Binding-site contacts:
Ligand atom O1B contacts residue ARG560 of chain 1.A at 3.2 Å (salt-bridge).
Ligand atom C2' contacts residue ARG560 of chain 1.A at 3.6 Å.
Ligand atom N7 contacts residue ARG560 of chain 1.A at 3.3 Å (salt-bridge).
Ligand atom O1G contacts residue GLY626 of chain 1.A at 3.5 Å.
Ligand atom C4' contacts residue PHE487 of chain 1.A at 3.6 Å (hydrophobic).
Ligand atom O2B contacts residue MG1 of chain 1.D at 2.6 Å.
Ligand atom C2 contacts residue PHE487 of chain 1.A at 3.7 Å (hydrophobic).
Ligand atom C8 contacts residue THR441 of chain 1.A at 3.9 Å.
Ligand atom O3A contacts residue ARG560 of chain 1.A at 3.1 Å (salt-bridge).
Ligand atom O4' contacts residue PHE487 of chain 1.A at 3.1 Å.
Ligand atom N1 contacts residue LYS515 of chain 1.A at 3.0 Å.
Ligand atom O3A contacts residue MG1 of chain 1.D at 3.2 Å.
Ligand atom C8 contacts residue ARG560 of chain 1.A at 2.9 Å.
Ligand atom C6 contacts residue THR441 of chain 1.A at 3.4 Å.
Ligand atom O1A contacts residue MG1 of chain 1.D at 3.6 Å.
Ligand atom N6 contacts residue THR441 of chain 1.A at 2.9 Å (h-bond).
Ligand atom O2' contacts residue ALA517 of chain 1.A at 3.5 Å.
Ligand atom N3 contacts residue PHE487 of chain 1.A at 3.6 Å.
Ligand atom N9 contacts residue ARG560 of chain 1.A at 3.8 Å.
Ligand atom N6 contacts residue GLU439 of chain 1.A at 4.0 Å.
Ligand atom O3G contacts residue THR353 of chain 1.A at 3.9 Å.
Ligand atom O1G contacts residue THR353 of chain 1.A at 3.5 Å.
Ligand atom N6 contacts residue LYS515 of chain 1.A at 3.3 Å (salt-bridge).
Ligand atom N6 contacts residue GLU442 of chain 1.A at 2.9 Å.
Ligand atom C6 contacts residue LYS515 of chain 1.A at 3.5 Å.
Ligand atom PB contacts residue MG1 of chain 1.D at 3.6 Å.
Ligand atom C5 contacts residue THR441 of chain 1.A at 3.3 Å.
Ligand atom O2B contacts residue ARG560 of chain 1.A at 3.8 Å.
Ligand atom O1B contacts residue GLY626 of chain 1.A at 3.9 Å.
Ligand atom C2 contacts residue LYS515 of chain 1.A at 3.5 Å.
Ligand atom O5' contacts residue ARG560 of chain 1.A at 3.6 Å (salt-bridge).
Ligand atom PA contacts residue MG1 of chain 1.D at 4.0 Å.
Ligand atom C5' contacts residue PHE487 of chain 1.A at 3.6 Å (hydrophobic).
Ligand atom N7 contacts residue MG1 of chain 1.D at 3.6 Å.
Ligand atom O3' contacts residue ARG560 of chain 1.A at 3.8 Å.
Ligand atom PB contacts residue ARG560 of chain 1.A at 3.7 Å.
Ligand atom N7 contacts residue THR441 of chain 1.A at 2.8 Å (h-bond).
Ligand atom N3 contacts residue LYS515 of chain 1.A at 3.9 Å.
Ligand atom C2 contacts residue MET494 of chain 1.A at 4.0 Å (hydrophobic).
Ligand atom C3' contacts residue ARG560 of chain 1.A at 3.1 Å.

This small molecule binds to this protein.
Small molecule (SMILES): Nc1ncnc2c1ncn2[C@@H]1O[C@H](CO[P](=O)(O)O[P](=O)(O)CP(=O)(O)O)[C@@H](O)[C@H]1O

Sequence of chain 1.A:
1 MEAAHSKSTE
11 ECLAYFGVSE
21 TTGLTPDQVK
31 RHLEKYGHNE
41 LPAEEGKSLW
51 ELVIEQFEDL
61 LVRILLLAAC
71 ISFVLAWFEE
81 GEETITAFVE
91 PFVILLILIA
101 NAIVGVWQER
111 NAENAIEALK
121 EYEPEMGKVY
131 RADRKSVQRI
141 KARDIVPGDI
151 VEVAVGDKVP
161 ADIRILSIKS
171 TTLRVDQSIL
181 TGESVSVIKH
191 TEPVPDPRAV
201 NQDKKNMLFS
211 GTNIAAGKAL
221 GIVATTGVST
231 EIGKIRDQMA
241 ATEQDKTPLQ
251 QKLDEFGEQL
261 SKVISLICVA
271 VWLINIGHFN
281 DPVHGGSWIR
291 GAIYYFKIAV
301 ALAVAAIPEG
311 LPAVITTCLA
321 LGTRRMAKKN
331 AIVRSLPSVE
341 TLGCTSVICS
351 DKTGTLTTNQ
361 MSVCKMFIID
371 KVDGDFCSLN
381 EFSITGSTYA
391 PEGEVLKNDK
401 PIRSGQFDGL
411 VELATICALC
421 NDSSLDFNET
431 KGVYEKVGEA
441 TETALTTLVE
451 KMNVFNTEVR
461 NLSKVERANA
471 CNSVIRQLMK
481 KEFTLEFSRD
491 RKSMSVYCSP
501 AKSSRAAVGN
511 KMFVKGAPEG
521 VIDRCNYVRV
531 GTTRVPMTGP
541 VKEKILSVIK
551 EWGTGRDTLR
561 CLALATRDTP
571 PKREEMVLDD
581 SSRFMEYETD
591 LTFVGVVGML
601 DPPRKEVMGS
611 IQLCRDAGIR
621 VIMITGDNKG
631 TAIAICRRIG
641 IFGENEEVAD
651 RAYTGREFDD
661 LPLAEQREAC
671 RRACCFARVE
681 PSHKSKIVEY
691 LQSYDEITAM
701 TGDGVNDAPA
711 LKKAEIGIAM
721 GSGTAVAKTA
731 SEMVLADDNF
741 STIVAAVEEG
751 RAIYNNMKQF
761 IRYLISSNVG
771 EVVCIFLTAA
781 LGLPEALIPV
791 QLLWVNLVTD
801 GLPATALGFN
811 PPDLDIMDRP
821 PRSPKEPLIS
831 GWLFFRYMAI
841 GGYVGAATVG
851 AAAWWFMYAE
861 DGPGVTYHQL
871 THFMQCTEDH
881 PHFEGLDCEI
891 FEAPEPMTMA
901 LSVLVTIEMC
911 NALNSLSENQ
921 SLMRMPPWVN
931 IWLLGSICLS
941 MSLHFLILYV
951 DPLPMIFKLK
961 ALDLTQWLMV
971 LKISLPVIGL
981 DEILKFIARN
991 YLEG